Sequence of chain 1.A:
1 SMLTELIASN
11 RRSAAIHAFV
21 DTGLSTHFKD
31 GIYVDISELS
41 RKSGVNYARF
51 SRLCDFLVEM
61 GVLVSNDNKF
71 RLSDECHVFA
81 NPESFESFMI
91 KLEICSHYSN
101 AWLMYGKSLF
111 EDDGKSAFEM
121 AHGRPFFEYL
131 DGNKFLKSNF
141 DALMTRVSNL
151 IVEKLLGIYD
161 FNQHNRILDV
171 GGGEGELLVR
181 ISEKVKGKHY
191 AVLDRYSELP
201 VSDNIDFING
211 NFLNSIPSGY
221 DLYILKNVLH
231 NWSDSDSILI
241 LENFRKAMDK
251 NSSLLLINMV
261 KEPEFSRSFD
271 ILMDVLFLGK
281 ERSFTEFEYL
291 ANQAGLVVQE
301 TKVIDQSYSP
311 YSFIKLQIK

Sequence of chain 1.D:
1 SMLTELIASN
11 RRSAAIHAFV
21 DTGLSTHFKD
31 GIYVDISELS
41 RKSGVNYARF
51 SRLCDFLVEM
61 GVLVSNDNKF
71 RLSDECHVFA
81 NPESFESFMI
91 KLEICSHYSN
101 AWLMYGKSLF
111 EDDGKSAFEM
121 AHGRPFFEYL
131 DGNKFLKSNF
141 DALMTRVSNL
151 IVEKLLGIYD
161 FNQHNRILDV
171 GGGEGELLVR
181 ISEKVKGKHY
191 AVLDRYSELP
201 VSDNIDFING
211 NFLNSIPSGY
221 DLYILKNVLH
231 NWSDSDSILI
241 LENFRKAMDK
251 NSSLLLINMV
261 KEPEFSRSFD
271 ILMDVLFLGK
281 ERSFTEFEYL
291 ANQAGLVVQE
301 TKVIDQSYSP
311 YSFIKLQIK

The protein below binds the small molecule below.
Small molecule (SMILES): COc1cc(O)cc2c1C(=O)c1c(O)cccc1C2=O

Binding-site contacts:
Ligand atom CAK contacts residue MET144 of chain 1.D at 4.0 Å (hydrophobic).
Ligand atom CAA contacts residue PHE85 of chain 1.D at 3.8 Å (hydrophobic).
Ligand atom CAM contacts residue MET273 of chain 1.D at 3.7 Å (hydrophobic).
Ligand atom OAE contacts residue MET259 of chain 1.D at 3.5 Å (h-bond).
Ligand atom CAH contacts residue MET144 of chain 1.D at 3.8 Å (hydrophobic).
Ligand atom CAF contacts residue PHE269 of chain 1.D at 3.8 Å (hydrophobic).
Ligand atom CAB contacts residue TYR308 of chain 1.D at 3.6 Å (hydrophobic).
Ligand atom CAG contacts residue HIS230 of chain 1.D at 3.3 Å.
Ligand atom CAJ contacts residue ASN231 of chain 1.D at 4.0 Å.
Ligand atom CAT contacts residue PHE85 of chain 1.D at 3.6 Å (hydrophobic).
Ligand atom OAI contacts residue ASN231 of chain 1.D at 3.1 Å (h-bond).
Ligand atom CAK contacts residue PHE140 of chain 1.D at 3.7 Å (hydrophobic).
Ligand atom CAN contacts residue MET144 of chain 1.D at 3.6 Å (hydrophobic).
Ligand atom CAM contacts residue TYR98 of chain 1.D at 3.9 Å (hydrophobic).
Ligand atom CAN contacts residue PHE269 of chain 1.D at 3.7 Å (hydrophobic).
Ligand atom CAM contacts residue PHE277 of chain 1.D at 3.9 Å (hydrophobic).
Ligand atom CAF contacts residue MET144 of chain 1.D at 3.5 Å (hydrophobic).
Ligand atom CAM contacts residue LEU276 of chain 1.D at 3.4 Å (hydrophobic).
Ligand atom CAD contacts residue MET259 of chain 1.D at 3.9 Å (hydrophobic).
Ligand atom CAD contacts residue MET144 of chain 1.D at 3.9 Å (hydrophobic).
Ligand atom CAG contacts residue MET144 of chain 1.D at 3.6 Å (hydrophobic).
Ligand atom OAP contacts residue PHE269 of chain 1.D at 3.8 Å.
Ligand atom OAI contacts residue ASN227 of chain 1.D at 3.2 Å (h-bond).
Ligand atom CAH contacts residue ASN231 of chain 1.D at 3.9 Å.
Ligand atom OAP contacts residue LEU143 of chain 1.D at 3.9 Å.
Ligand atom CAM contacts residue PHE140 of chain 1.D at 3.7 Å (hydrophobic).
Ligand atom CAJ contacts residue PHE140 of chain 1.D at 3.4 Å (hydrophobic).
Ligand atom CAH contacts residue HIS230 of chain 1.D at 3.2 Å.
Ligand atom CAO contacts residue PHE269 of chain 1.D at 3.5 Å (hydrophobic).
Ligand atom OAI contacts residue HIS230 of chain 1.D at 2.8 Å (h-bond).
Ligand atom CAB contacts residue MET259 of chain 1.D at 3.8 Å (hydrophobic).
Ligand atom OAE contacts residue ASN227 of chain 1.D at 3.4 Å (h-bond).
Ligand atom CAC contacts residue MET259 of chain 1.D at 4.1 Å (hydrophobic).
Ligand atom OAL contacts residue MET273 of chain 1.D at 4.0 Å.
Ligand atom OAI contacts residue SAH1 of chain 1.V at 3.8 Å.
Ligand atom OAL contacts residue PHE140 of chain 1.D at 3.7 Å.
Ligand atom OAS contacts residue MET89 of chain 1.D at 3.6 Å.
Ligand atom CAA contacts residue TYR308 of chain 1.D at 3.6 Å (hydrophobic).
Ligand atom CAQ contacts residue PHE269 of chain 1.D at 3.8 Å (hydrophobic).
Ligand atom CAH contacts residue PHE140 of chain 1.D at 4.1 Å (hydrophobic).